This protein binds this small molecule.
Small molecule (SMILES): O=c1cc[nH]c(=O)[nH]1

Sequence of chain 1.F:
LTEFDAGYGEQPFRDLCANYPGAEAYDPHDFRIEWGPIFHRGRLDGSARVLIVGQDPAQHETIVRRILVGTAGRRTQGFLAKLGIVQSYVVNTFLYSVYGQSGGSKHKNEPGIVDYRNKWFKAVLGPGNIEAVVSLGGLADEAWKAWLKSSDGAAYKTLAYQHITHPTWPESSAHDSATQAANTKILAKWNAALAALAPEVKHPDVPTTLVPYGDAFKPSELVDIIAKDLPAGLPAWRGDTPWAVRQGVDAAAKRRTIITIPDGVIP

Binding-site contacts:
Ligand atom C4 contacts residue LEU69 of chain 1.F at 3.7 Å (hydrophobic).
Ligand atom N3 contacts residue ASN94 of chain 1.F at 3.3 Å (h-bond).
Ligand atom C2 contacts residue HIS168 of chain 1.F at 3.5 Å.
Ligand atom N1 contacts residue ASP57 of chain 1.F at 3.3 Å (salt-bridge).
Ligand atom C4 contacts residue ASN94 of chain 1.F at 3.8 Å.
Ligand atom O2 contacts residue GLY55 of chain 1.F at 3.6 Å.
Ligand atom N3 contacts residue LEU69 of chain 1.F at 3.5 Å.
Ligand atom C6 contacts residue LEU69 of chain 1.F at 4.2 Å (hydrophobic).
Ligand atom O4 contacts residue ILE68 of chain 1.F at 3.6 Å.
Ligand atom O4 contacts residue LEU69 of chain 1.F at 2.9 Å (h-bond).
Ligand atom C6 contacts residue ALA73 of chain 1.F at 4.2 Å (hydrophobic).
Ligand atom C4 contacts residue ASP57 of chain 1.F at 3.0 Å.
Ligand atom N3 contacts residue PRO58 of chain 1.F at 4.3 Å.
Ligand atom C2 contacts residue ASN94 of chain 1.F at 4.2 Å.
Ligand atom O2 contacts residue ASN94 of chain 1.F at 4.3 Å.
Ligand atom O2 contacts residue HIS168 of chain 1.F at 2.9 Å (h-bond).
Ligand atom O2 contacts residue LEU69 of chain 1.F at 4.0 Å.
Ligand atom C2 contacts residue ASP57 of chain 1.F at 3.3 Å.
Ligand atom C2 contacts residue GLN56 of chain 1.F at 3.8 Å.
Ligand atom N1 contacts residue LEU69 of chain 1.F at 3.9 Å.
Ligand atom N1 contacts residue HIS168 of chain 1.F at 3.3 Å (h-bond).
Ligand atom O2 contacts residue LEU138 of chain 1.F at 4.5 Å.
Ligand atom C2 contacts residue LEU69 of chain 1.F at 3.6 Å (hydrophobic).
Ligand atom C6 contacts residue ASP57 of chain 1.F at 3.2 Å.
Ligand atom C5 contacts residue ALA59 of chain 1.F at 4.1 Å (hydrophobic).
Ligand atom N3 contacts residue GLN56 of chain 1.F at 4.1 Å.
Ligand atom C5 contacts residue LEU69 of chain 1.F at 4.1 Å (hydrophobic).
Ligand atom N1 contacts residue ALA73 of chain 1.F at 4.2 Å.
Ligand atom O2 contacts residue GLN56 of chain 1.F at 2.8 Å (h-bond).
Ligand atom N3 contacts residue ASP57 of chain 1.F at 3.2 Å (salt-bridge).
Ligand atom O4 contacts residue PRO58 of chain 1.F at 3.4 Å.
Ligand atom C4 contacts residue GLU62 of chain 1.F at 4.2 Å.
Ligand atom C5 contacts residue GLU62 of chain 1.F at 3.7 Å.
Ligand atom C5 contacts residue ASP57 of chain 1.F at 3.1 Å.
Ligand atom C4 contacts residue PRO58 of chain 1.F at 3.7 Å (hydrophobic).
Ligand atom O2 contacts residue ASP57 of chain 1.F at 3.8 Å.
Ligand atom O4 contacts residue ASN94 of chain 1.F at 3.1 Å (h-bond).
Ligand atom C5 contacts residue PRO58 of chain 1.F at 3.7 Å (hydrophobic).
Ligand atom O4 contacts residue ASP57 of chain 1.F at 3.7 Å.
Ligand atom O4 contacts residue GLU62 of chain 1.F at 3.4 Å.